Sequence of chain 1.F:
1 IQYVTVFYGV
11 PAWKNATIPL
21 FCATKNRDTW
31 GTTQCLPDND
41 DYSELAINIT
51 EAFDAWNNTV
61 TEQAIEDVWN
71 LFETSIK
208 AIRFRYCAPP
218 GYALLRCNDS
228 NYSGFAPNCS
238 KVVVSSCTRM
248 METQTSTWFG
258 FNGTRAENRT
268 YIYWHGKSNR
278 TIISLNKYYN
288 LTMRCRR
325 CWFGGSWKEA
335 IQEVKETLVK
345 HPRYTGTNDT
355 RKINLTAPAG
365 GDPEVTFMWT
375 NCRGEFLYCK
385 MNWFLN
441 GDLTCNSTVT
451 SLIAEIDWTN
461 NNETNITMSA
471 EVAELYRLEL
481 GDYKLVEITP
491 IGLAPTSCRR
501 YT

Binding-site contacts:
Ligand atom C2 contacts residue ASN287 of chain 1.F at 2.5 Å.
Ligand atom C1 contacts residue TYR285 of chain 1.F at 3.8 Å (hydrophobic).
Ligand atom C1 contacts residue ASN287 of chain 1.F at 1.4 Å.
Ligand atom C8 contacts residue ASN287 of chain 1.F at 4.5 Å.
Ligand atom C7 contacts residue ASN287 of chain 1.F at 3.9 Å.
Ligand atom C2 contacts residue TYR285 of chain 1.F at 3.9 Å (hydrophobic).
Ligand atom C2 contacts residue LYS284 of chain 1.F at 4.3 Å.
Ligand atom O5 contacts residue ASN287 of chain 1.F at 2.4 Å (h-bond).
Ligand atom C5 contacts residue LYS284 of chain 1.F at 4.3 Å.
Ligand atom C6 contacts residue ASN287 of chain 1.F at 4.4 Å.
Ligand atom C3 contacts residue ASN287 of chain 1.F at 3.8 Å.
Ligand atom O7 contacts residue TYR285 of chain 1.F at 3.2 Å (h-bond).
Ligand atom C4 contacts residue ASN287 of chain 1.F at 4.2 Å.
Ligand atom N2 contacts residue ASN287 of chain 1.F at 2.9 Å (h-bond).
Ligand atom O5 contacts residue LYS284 of chain 1.F at 3.8 Å.
Ligand atom C5 contacts residue ASN287 of chain 1.F at 3.7 Å.
Ligand atom C7 contacts residue TYR285 of chain 1.F at 3.4 Å (hydrophobic).
Ligand atom C1 contacts residue LYS284 of chain 1.F at 3.1 Å.
Ligand atom N2 contacts residue TYR285 of chain 1.F at 2.8 Å (h-bond).

This protein binds this small molecule.
Small molecule (SMILES): CC(=O)N[C@@H]1[C@@H](O)[C@H](O)[C@@H](CO)O[C@H]1O